A protein and the small-molecule ligand that binds it are described below.
Small molecule (SMILES): O=S(=O)(O)c1cccc2cccc(Nc3ccccc3)c12

Binding-site contacts:
Ligand atom C8 contacts residue VAL135 of chain 1.B at 4.0 Å (hydrophobic).
Ligand atom C15 contacts residue ALA58 of chain 1.B at 3.7 Å (hydrophobic).
Ligand atom C7 contacts residue SER139 of chain 1.B at 3.7 Å.
Ligand atom O2 contacts residue GLN92 of chain 1.B at 3.5 Å (h-bond).
Ligand atom C11 contacts residue 2AN1 of chain 1.X at 3.8 Å.
Ligand atom O2 contacts residue LYS138 of chain 1.B at 2.9 Å (salt-bridge).
Ligand atom C9 contacts residue LYS138 of chain 1.B at 4.0 Å.
Ligand atom C13 contacts residue SER65 of chain 1.B at 3.8 Å.
Ligand atom C13 contacts residue GLU60 of chain 1.B at 3.6 Å.
Ligand atom C4 contacts residue ILE142 of chain 1.B at 3.2 Å (hydrophobic).
Ligand atom C8 contacts residue ILE85 of chain 1.B at 4.0 Å (hydrophobic).
Ligand atom C13 contacts residue GLY90 of chain 1.B at 3.5 Å.
Ligand atom C15 contacts residue TYR66 of chain 1.B at 4.0 Å (hydrophobic).
Ligand atom C11 contacts residue VAL67 of chain 1.B at 3.8 Å (hydrophobic).
Ligand atom C16 contacts residue VAL56 of chain 1.B at 4.0 Å (hydrophobic).
Ligand atom C6 contacts residue ILE85 of chain 1.B at 3.4 Å (hydrophobic).
Ligand atom C15 contacts residue VAL67 of chain 1.B at 3.9 Å (hydrophobic).
Ligand atom C12 contacts residue 2AN1 of chain 1.X at 3.7 Å.
Ligand atom O1 contacts residue ILE85 of chain 1.B at 4.0 Å.
Ligand atom C3 contacts residue 2AN1 of chain 1.X at 3.8 Å.
Ligand atom C3 contacts residue ILE142 of chain 1.B at 3.4 Å (hydrophobic).
Ligand atom S contacts residue GLN92 of chain 1.B at 3.9 Å.
Ligand atom C12 contacts residue GLY90 of chain 1.B at 3.7 Å.
Ligand atom C7 contacts residue ILE85 of chain 1.B at 3.5 Å (hydrophobic).
Ligand atom O3 contacts residue VAL135 of chain 1.B at 3.7 Å.
Ligand atom C14 contacts residue ALA58 of chain 1.B at 3.6 Å (hydrophobic).
Ligand atom C16 contacts residue VAL67 of chain 1.B at 3.5 Å (hydrophobic).
Ligand atom C7 contacts residue VAL135 of chain 1.B at 3.8 Å (hydrophobic).
Ligand atom C2 contacts residue 2AN1 of chain 1.X at 3.7 Å.
Ligand atom C5 contacts residue ILE85 of chain 1.B at 3.8 Å (hydrophobic).
Ligand atom O1 contacts residue VAL67 of chain 1.B at 3.6 Å.
Ligand atom C3 contacts residue ILE38 of chain 1.B at 3.8 Å (hydrophobic).
Ligand atom O3 contacts residue GLN92 of chain 1.B at 3.1 Å (h-bond).
Ligand atom C15 contacts residue VAL56 of chain 1.B at 3.4 Å (hydrophobic).
Ligand atom C6 contacts residue SER139 of chain 1.B at 3.9 Å.
Ligand atom O3 contacts residue PHE91 of chain 1.B at 3.9 Å.
Ligand atom N contacts residue 2AN1 of chain 1.X at 3.8 Å.
Ligand atom C1 contacts residue 2AN1 of chain 1.X at 4.0 Å.
Ligand atom O1 contacts residue PHE91 of chain 1.B at 3.5 Å.
Ligand atom C14 contacts residue SER65 of chain 1.B at 3.6 Å.

Sequence of chain 1.B:
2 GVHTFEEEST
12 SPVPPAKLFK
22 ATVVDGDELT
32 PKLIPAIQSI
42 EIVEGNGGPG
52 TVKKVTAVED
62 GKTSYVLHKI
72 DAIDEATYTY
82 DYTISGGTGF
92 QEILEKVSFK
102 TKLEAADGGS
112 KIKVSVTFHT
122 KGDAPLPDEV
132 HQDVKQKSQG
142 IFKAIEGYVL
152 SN